Binding-site contacts:
Ligand atom N2 contacts residue ASN265 of chain 1.I at 3.0 Å (h-bond).
Ligand atom C4 contacts residue ASN265 of chain 1.I at 4.3 Å.
Ligand atom C7 contacts residue ASN265 of chain 1.I at 3.5 Å.
Ligand atom O3 contacts residue GLN263 of chain 1.I at 3.4 Å (h-bond).
Ligand atom O5 contacts residue GLN263 of chain 1.I at 3.8 Å.
Ligand atom N2 contacts residue GLN263 of chain 1.I at 2.5 Å (h-bond).
Ligand atom C5 contacts residue GLN263 of chain 1.I at 3.9 Å.
Ligand atom C3 contacts residue GLN263 of chain 1.I at 2.7 Å.
Ligand atom C1 contacts residue ASN265 of chain 1.I at 1.5 Å.
Ligand atom O4 contacts residue GLN263 of chain 1.I at 4.4 Å.
Ligand atom C8 contacts residue SER303 of chain 1.I at 3.9 Å.
Ligand atom C3 contacts residue ASN265 of chain 1.I at 3.9 Å.
Ligand atom C8 contacts residue GLN263 of chain 1.I at 3.2 Å.
Ligand atom C5 contacts residue ASN265 of chain 1.I at 3.6 Å.
Ligand atom C4 contacts residue GLN263 of chain 1.I at 3.8 Å.
Ligand atom C1 contacts residue GLN263 of chain 1.I at 2.7 Å.
Ligand atom C2 contacts residue GLN263 of chain 1.I at 2.7 Å.
Ligand atom O7 contacts residue ASN265 of chain 1.I at 3.7 Å.
Ligand atom C8 contacts residue VAL302 of chain 1.I at 4.5 Å (hydrophobic).
Ligand atom C2 contacts residue ASN265 of chain 1.I at 2.6 Å.
Ligand atom O5 contacts residue ASN265 of chain 1.I at 2.4 Å (h-bond).
Ligand atom O6 contacts residue ARG412 of chain 1.I at 4.4 Å.
Ligand atom C7 contacts residue GLN263 of chain 1.I at 3.5 Å.

A small-molecule ligand and the protein it binds are described below.
Small molecule (SMILES): CC(=O)N[C@H]1[C@H](O[C@H]2[C@H](O)[C@@H](NC(C)=O)CO[C@@H]2CO)O[C@H](CO)[C@@H](O)[C@@H]1O

Sequence of chain 1.I:
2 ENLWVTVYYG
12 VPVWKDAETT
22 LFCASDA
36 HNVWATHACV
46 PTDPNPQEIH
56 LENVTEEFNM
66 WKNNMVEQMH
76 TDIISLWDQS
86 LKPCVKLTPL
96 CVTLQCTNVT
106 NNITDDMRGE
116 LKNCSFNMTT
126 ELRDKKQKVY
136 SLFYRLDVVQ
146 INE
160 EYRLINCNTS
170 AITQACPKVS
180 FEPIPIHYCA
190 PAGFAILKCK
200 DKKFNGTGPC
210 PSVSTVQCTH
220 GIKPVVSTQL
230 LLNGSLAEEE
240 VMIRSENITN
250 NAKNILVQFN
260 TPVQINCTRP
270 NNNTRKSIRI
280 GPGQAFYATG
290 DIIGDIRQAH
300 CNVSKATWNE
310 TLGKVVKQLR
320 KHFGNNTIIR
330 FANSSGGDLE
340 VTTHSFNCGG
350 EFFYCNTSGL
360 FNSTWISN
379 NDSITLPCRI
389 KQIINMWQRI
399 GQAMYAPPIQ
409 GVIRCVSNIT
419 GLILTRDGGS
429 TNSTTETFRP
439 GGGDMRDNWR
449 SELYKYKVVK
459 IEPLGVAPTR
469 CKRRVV